Sequence of chain 1.B:
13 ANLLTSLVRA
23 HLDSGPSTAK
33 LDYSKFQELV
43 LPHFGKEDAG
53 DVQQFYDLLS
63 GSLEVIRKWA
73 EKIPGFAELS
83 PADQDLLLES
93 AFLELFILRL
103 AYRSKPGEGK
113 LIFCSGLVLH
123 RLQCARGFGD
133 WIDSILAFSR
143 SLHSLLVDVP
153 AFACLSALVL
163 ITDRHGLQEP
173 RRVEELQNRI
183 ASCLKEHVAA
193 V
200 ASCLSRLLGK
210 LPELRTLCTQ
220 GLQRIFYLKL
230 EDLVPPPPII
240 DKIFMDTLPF

Binding-site contacts:
Ligand atom C13 contacts residue ASP132 of chain 1.B at 3.9 Å.
Ligand atom C15 contacts residue ARG223 of chain 1.B at 4.4 Å.
Ligand atom C13 contacts residue GLY131 of chain 1.B at 4.4 Å.
Ligand atom C18 contacts residue GLU49 of chain 1.B at 4.1 Å.
Ligand atom C6 contacts residue ASP132 of chain 1.B at 3.8 Å.
Ligand atom O4 contacts residue ARG223 of chain 1.B at 3.6 Å.
Ligand atom C13 contacts residue ARG223 of chain 1.B at 4.1 Å.
Ligand atom O5 contacts residue ARG223 of chain 1.B at 3.4 Å (salt-bridge).
Ligand atom O3 contacts residue GLN219 of chain 1.B at 4.0 Å.
Ligand atom O5 contacts residue GLY131 of chain 1.B at 4.3 Å.
Ligand atom C11 contacts residue GLN222 of chain 1.B at 4.5 Å.
Ligand atom C7 contacts residue ASP132 of chain 1.B at 3.7 Å.
Ligand atom O3 contacts residue ARG223 of chain 1.B at 3.2 Å.
Ligand atom O5 contacts residue GLU49 of chain 1.B at 4.4 Å.
Ligand atom C12 contacts residue ARG223 of chain 1.B at 4.3 Å.
Ligand atom C11 contacts residue GLN222 of chain 1.A at 4.1 Å.
Ligand atom C16 contacts residue ARG223 of chain 1.B at 3.5 Å.
Ligand atom C17 contacts residue GLU49 of chain 1.B at 4.4 Å.
Ligand atom C16 contacts residue ASP132 of chain 1.B at 4.3 Å.
Ligand atom O2 contacts residue GLN222 of chain 1.A at 4.0 Å.
Ligand atom O3 contacts residue GLN222 of chain 1.B at 3.9 Å.
Ligand atom C10 contacts residue GLN222 of chain 1.A at 4.1 Å.
Ligand atom C1 contacts residue GLN222 of chain 1.B at 4.1 Å.
Ligand atom C4 contacts residue ASP132 of chain 1.A at 3.6 Å.
Ligand atom C14 contacts residue ASP132 of chain 1.B at 3.9 Å.
Ligand atom O4 contacts residue TYR226 of chain 1.B at 3.7 Å.
Ligand atom C15 contacts residue ASP132 of chain 1.B at 3.1 Å.
Ligand atom O5 contacts residue ASP132 of chain 1.B at 4.4 Å.

The protein below binds the small molecule below.
Small molecule (SMILES): CCCCCCCC(=O)c1c(O)cc(O)cc1CC(=O)OCC

Sequence of chain 1.A:
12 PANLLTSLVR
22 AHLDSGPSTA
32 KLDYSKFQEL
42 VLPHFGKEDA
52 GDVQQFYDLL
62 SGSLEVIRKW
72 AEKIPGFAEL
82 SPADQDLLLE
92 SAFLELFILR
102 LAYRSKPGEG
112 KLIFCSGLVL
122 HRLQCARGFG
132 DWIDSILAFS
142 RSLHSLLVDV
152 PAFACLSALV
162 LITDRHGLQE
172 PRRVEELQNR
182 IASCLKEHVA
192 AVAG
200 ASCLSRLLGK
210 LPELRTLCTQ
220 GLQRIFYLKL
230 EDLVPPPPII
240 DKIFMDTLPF